Binding-site contacts:
Ligand atom O2 contacts residue VAL142 of chain 1.A at 3.9 Å.
Ligand atom N3 contacts residue THR199 of chain 1.A at 3.0 Å (h-bond).
Ligand atom S1 contacts residue THR198 of chain 1.A at 3.8 Å.
Ligand atom O3 contacts residue PHE130 of chain 1.A at 3.8 Å.
Ligand atom C1 contacts residue ZN1 of chain 1.B at 4.2 Å.
Ligand atom N2 contacts residue THR199 of chain 1.A at 2.9 Å (h-bond).
Ligand atom O1 contacts residue THR198 of chain 1.A at 3.0 Å (h-bond).
Ligand atom C3 contacts residue GLN92 of chain 1.A at 3.7 Å.
Ligand atom C2 contacts residue LEU197 of chain 1.A at 3.9 Å (hydrophobic).
Ligand atom N1 contacts residue THR198 of chain 1.A at 2.7 Å (h-bond).
Ligand atom O3 contacts residue VAL121 of chain 1.A at 4.0 Å.
Ligand atom N3 contacts residue THR198 of chain 1.A at 3.9 Å.
Ligand atom O1 contacts residue LEU197 of chain 1.A at 3.4 Å.
Ligand atom N1 contacts residue HIS119 of chain 1.A at 3.5 Å (h-bond).
Ligand atom N1 contacts residue GLU106 of chain 1.A at 4.1 Å.
Ligand atom O1 contacts residue ZN1 of chain 1.B at 4.2 Å.
Ligand atom O2 contacts residue ZN1 of chain 1.B at 3.1 Å.
Ligand atom C1 contacts residue HIS94 of chain 1.A at 4.1 Å.
Ligand atom O1 contacts residue TRP208 of chain 1.A at 3.6 Å.
Ligand atom N3 contacts residue LEU197 of chain 1.A at 3.7 Å.
Ligand atom S1 contacts residue ZN1 of chain 1.B at 3.0 Å.
Ligand atom C1 contacts residue LEU197 of chain 1.A at 3.8 Å (hydrophobic).
Ligand atom O3 contacts residue GLN92 of chain 1.A at 3.1 Å (h-bond).
Ligand atom C2 contacts residue THR199 of chain 1.A at 4.1 Å.
Ligand atom N2 contacts residue LEU197 of chain 1.A at 3.8 Å.
Ligand atom O2 contacts residue HIS119 of chain 1.A at 3.6 Å.
Ligand atom S2 contacts residue HIS94 of chain 1.A at 4.0 Å.
Ligand atom N1 contacts residue ZN1 of chain 1.B at 2.1 Å.
Ligand atom O1 contacts residue SER196 of chain 1.A at 4.1 Å.
Ligand atom O2 contacts residue HIS94 of chain 1.A at 3.3 Å.
Ligand atom S1 contacts residue HIS119 of chain 1.A at 4.0 Å.
Ligand atom C3 contacts residue PHE130 of chain 1.A at 3.9 Å (hydrophobic).
Ligand atom N1 contacts residue HIS96 of chain 1.A at 3.4 Å (h-bond).
Ligand atom O2 contacts residue VAL121 of chain 1.A at 3.7 Å.
Ligand atom S2 contacts residue LEU197 of chain 1.A at 4.0 Å.
Ligand atom C1 contacts residue THR199 of chain 1.A at 4.2 Å.
Ligand atom S2 contacts residue VAL121 of chain 1.A at 3.9 Å.
Ligand atom S1 contacts residue HIS94 of chain 1.A at 3.9 Å.
Ligand atom N1 contacts residue HIS94 of chain 1.A at 3.4 Å (h-bond).
Ligand atom C4 contacts residue PHE130 of chain 1.A at 3.7 Å (hydrophobic).

A protein and the small-molecule ligand that binds it are described below.
Small molecule (SMILES): CC(=O)Nc1nnc(S(N)(=O)=O)s1

Sequence of chain 1.A:
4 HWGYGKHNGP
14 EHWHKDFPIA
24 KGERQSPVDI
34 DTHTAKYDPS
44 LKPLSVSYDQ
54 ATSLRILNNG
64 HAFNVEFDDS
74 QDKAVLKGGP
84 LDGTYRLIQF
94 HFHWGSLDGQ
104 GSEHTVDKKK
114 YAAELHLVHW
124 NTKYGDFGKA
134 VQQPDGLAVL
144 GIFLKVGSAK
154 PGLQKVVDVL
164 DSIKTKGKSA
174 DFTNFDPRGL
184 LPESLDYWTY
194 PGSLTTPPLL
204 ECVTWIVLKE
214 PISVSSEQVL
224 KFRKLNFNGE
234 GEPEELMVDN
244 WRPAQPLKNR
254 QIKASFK